Sequence of chain 2.G:
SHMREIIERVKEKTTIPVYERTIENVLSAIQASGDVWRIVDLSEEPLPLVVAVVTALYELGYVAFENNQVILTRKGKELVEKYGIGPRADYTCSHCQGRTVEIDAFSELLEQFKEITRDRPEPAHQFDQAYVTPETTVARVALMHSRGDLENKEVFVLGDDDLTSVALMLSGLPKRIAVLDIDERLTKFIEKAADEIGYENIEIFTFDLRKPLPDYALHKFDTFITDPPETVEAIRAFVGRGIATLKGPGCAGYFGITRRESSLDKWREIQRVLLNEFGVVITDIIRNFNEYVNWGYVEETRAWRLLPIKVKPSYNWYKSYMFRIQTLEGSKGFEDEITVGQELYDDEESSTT

This small molecule binds to this protein.
Small molecule (SMILES): CSC[C@H]1O[C@@H](n2cnc3c(N)ncnc32)[C@H](O)[C@@H]1O

Binding-site contacts:
Ligand atom C5' contacts residue N4P1 of chain 2.HA at 3.5 Å.
Ligand atom C2' contacts residue GLN147 of chain 2.G at 3.7 Å.
Ligand atom C2 contacts residue ILE200 of chain 2.G at 3.6 Å (hydrophobic).
Ligand atom C3' contacts residue ASP199 of chain 2.G at 3.5 Å.
Ligand atom C3' contacts residue GLN147 of chain 2.G at 3.8 Å.
Ligand atom C4' contacts residue ASP179 of chain 2.G at 3.7 Å.
Ligand atom C5' contacts residue ASP245 of chain 2.G at 3.5 Å.
Ligand atom O2' contacts residue GLN147 of chain 2.G at 2.7 Å (h-bond).
Ligand atom N1 contacts residue ASP226 of chain 2.G at 3.5 Å.
Ligand atom C2 contacts residue LEU227 of chain 2.G at 3.5 Å (hydrophobic).
Ligand atom C4 contacts residue ILE200 of chain 2.G at 3.3 Å (hydrophobic).
Ligand atom N6 contacts residue ASP226 of chain 2.G at 3.0 Å (salt-bridge).
Ligand atom O2' contacts residue PHE145 of chain 2.G at 3.7 Å.
Ligand atom C2 contacts residue PHE225 of chain 2.G at 3.3 Å (hydrophobic).
Ligand atom C8 contacts residue PHE145 of chain 2.G at 3.2 Å (hydrophobic).
Ligand atom C2' contacts residue ASP199 of chain 2.G at 3.7 Å.
Ligand atom C3' contacts residue ASP179 of chain 2.G at 3.5 Å.
Ligand atom N9 contacts residue ILE200 of chain 2.G at 3.6 Å.
Ligand atom C5 contacts residue PHE256 of chain 2.G at 3.8 Å (hydrophobic).
Ligand atom S5' contacts residue PHE145 of chain 2.G at 3.8 Å.
Ligand atom O3' contacts residue ASP179 of chain 2.G at 2.8 Å (salt-bridge).
Ligand atom C1' contacts residue ASP199 of chain 2.G at 3.5 Å.
Ligand atom C8 contacts residue TYR363 of chain 2.G at 3.7 Å (hydrophobic).
Ligand atom S5' contacts residue ASP146 of chain 2.G at 3.3 Å (salt-bridge).
Ligand atom C5' contacts residue ASP179 of chain 2.G at 3.4 Å.
Ligand atom N1 contacts residue PHE225 of chain 2.G at 3.5 Å (h-bond).
Ligand atom CS contacts residue PRO247 of chain 2.G at 3.8 Å (hydrophobic).
Ligand atom N1 contacts residue LEU227 of chain 2.G at 3.0 Å (h-bond).
Ligand atom C5 contacts residue ILE200 of chain 2.G at 3.5 Å (hydrophobic).
Ligand atom N6 contacts residue LEU362 of chain 2.G at 3.7 Å.
Ligand atom CS contacts residue PHE145 of chain 2.G at 3.8 Å (hydrophobic).
Ligand atom O2' contacts residue ASP199 of chain 2.G at 2.9 Å (salt-bridge).
Ligand atom N3 contacts residue ILE200 of chain 2.G at 3.4 Å (h-bond).
Ligand atom N7 contacts residue TYR363 of chain 2.G at 2.8 Å (h-bond).
Ligand atom O3' contacts residue LEU204 of chain 2.G at 3.3 Å.
Ligand atom O3' contacts residue ASP178 of chain 2.G at 3.5 Å (salt-bridge).
Ligand atom O4' contacts residue PHE256 of chain 2.G at 3.6 Å.
Ligand atom S5' contacts residue N4P1 of chain 2.HA at 3.3 Å.
Ligand atom O3' contacts residue ASP199 of chain 2.G at 2.7 Å (salt-bridge).
Ligand atom CS contacts residue N4P1 of chain 2.HA at 3.7 Å.